Sequence of chain 1.A:
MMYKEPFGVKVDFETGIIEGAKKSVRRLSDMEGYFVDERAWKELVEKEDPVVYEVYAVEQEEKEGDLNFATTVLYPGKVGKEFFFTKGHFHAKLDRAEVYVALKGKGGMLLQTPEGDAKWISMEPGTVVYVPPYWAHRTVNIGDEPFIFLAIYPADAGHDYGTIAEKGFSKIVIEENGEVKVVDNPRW

The protein below binds the small molecule below.
Small molecule (SMILES): O=C(CO)[C@@H](O)[C@H](O)[C@H](O)COP(=O)(O)O

Binding-site contacts:
Ligand atom O1 contacts residue TYR153 of chain 1.A at 3.6 Å.
Ligand atom O5 contacts residue PHE149 of chain 1.A at 3.9 Å.
Ligand atom C1 contacts residue TYR153 of chain 1.A at 3.7 Å (hydrophobic).
Ligand atom C1 contacts residue HIS89 of chain 1.A at 3.8 Å.
Ligand atom O2 contacts residue GLU98 of chain 1.A at 2.9 Å (salt-bridge).
Ligand atom C1 contacts residue ZN1 of chain 1.C at 3.3 Å.
Ligand atom O4 contacts residue HIS89 of chain 1.A at 3.7 Å.
Ligand atom O2 contacts residue HIS137 of chain 1.A at 3.5 Å (h-bond).
Ligand atom P contacts residue TYR53 of chain 1.A at 3.8 Å.
Ligand atom O2P contacts residue LYS87 of chain 1.A at 3.7 Å.
Ligand atom O2 contacts residue TYR100 of chain 1.A at 3.0 Å (h-bond).
Ligand atom O1P contacts residue HIS89 of chain 1.A at 3.1 Å (h-bond).
Ligand atom C5 contacts residue THR72 of chain 1.A at 3.3 Å.
Ligand atom P contacts residue TYR161 of chain 1.A at 3.7 Å.
Ligand atom O4 contacts residue HIS159 of chain 1.A at 3.8 Å.
Ligand atom O6 contacts residue TYR53 of chain 1.A at 3.9 Å.
Ligand atom O1P contacts residue GLY88 of chain 1.A at 2.9 Å (h-bond).
Ligand atom C4 contacts residue HIS89 of chain 1.A at 3.9 Å.
Ligand atom C3 contacts residue GLU98 of chain 1.A at 3.9 Å.
Ligand atom C2 contacts residue HIS89 of chain 1.A at 3.8 Å.
Ligand atom O3 contacts residue ALA70 of chain 1.A at 3.8 Å.
Ligand atom C2 contacts residue TYR100 of chain 1.A at 3.8 Å (hydrophobic).
Ligand atom C1 contacts residue GLU98 of chain 1.A at 3.2 Å.
Ligand atom O3P contacts residue HIS89 of chain 1.A at 3.1 Å (h-bond).
Ligand atom O1P contacts residue TYR161 of chain 1.A at 3.9 Å.
Ligand atom O2 contacts residue ZN1 of chain 1.C at 2.6 Å.
Ligand atom C2 contacts residue ZN1 of chain 1.C at 3.4 Å.
Ligand atom O2P contacts residue TYR161 of chain 1.A at 3.8 Å.
Ligand atom O2P contacts residue TYR53 of chain 1.A at 2.4 Å (h-bond).
Ligand atom C6 contacts residue TYR53 of chain 1.A at 3.6 Å (hydrophobic).
Ligand atom C6 contacts residue VAL55 of chain 1.A at 3.8 Å (hydrophobic).
Ligand atom O1 contacts residue HIS159 of chain 1.A at 2.8 Å (h-bond).
Ligand atom O2 contacts residue HIS89 of chain 1.A at 3.0 Å.
Ligand atom O3P contacts residue TYR161 of chain 1.A at 2.6 Å (h-bond).
Ligand atom C1 contacts residue HIS159 of chain 1.A at 3.5 Å.
Ligand atom P contacts residue HIS89 of chain 1.A at 3.7 Å.
Ligand atom O5 contacts residue THR72 of chain 1.A at 2.8 Å (h-bond).
Ligand atom O3 contacts residue ALA151 of chain 1.A at 3.7 Å.
Ligand atom O6 contacts residue THR86 of chain 1.A at 3.6 Å.
Ligand atom C2 contacts residue GLU98 of chain 1.A at 2.6 Å.